Sequence of chain 48.J:
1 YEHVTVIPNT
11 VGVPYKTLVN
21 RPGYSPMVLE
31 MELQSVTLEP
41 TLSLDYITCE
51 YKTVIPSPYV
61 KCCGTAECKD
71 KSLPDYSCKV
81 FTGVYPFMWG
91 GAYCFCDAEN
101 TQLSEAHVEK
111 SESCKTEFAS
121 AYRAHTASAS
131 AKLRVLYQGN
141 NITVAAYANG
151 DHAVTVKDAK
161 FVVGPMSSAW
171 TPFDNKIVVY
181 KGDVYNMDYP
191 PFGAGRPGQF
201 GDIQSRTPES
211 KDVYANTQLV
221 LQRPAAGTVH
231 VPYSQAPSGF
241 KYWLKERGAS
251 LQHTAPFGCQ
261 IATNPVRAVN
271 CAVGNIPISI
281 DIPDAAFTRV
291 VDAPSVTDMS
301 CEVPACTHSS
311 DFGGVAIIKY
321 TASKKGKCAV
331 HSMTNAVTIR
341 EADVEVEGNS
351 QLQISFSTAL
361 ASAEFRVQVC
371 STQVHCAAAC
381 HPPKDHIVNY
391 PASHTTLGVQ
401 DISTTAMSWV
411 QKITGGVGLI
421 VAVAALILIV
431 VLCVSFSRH

Binding-site contacts:
Ligand atom C6 contacts residue LYS181 of chain 48.J at 4.2 Å.
Ligand atom C7 contacts residue THR116 of chain 48.J at 3.8 Å.
Ligand atom C7 contacts residue ASN259 of chain 48.K at 3.2 Å.
Ligand atom O5 contacts residue ASN259 of chain 48.K at 2.4 Å (h-bond).
Ligand atom C4 contacts residue ASN259 of chain 48.K at 4.2 Å.
Ligand atom C5 contacts residue ASN259 of chain 48.K at 3.7 Å.
Ligand atom O5 contacts residue LYS181 of chain 48.J at 4.4 Å.
Ligand atom C8 contacts residue ASN259 of chain 48.K at 4.4 Å.
Ligand atom C3 contacts residue ASN259 of chain 48.K at 3.8 Å.
Ligand atom C8 contacts residue THR116 of chain 48.J at 3.8 Å.
Ligand atom O3 contacts residue THR116 of chain 48.J at 4.4 Å.
Ligand atom N2 contacts residue ASN259 of chain 48.K at 2.9 Å (h-bond).
Ligand atom C3 contacts residue LYS181 of chain 48.J at 4.4 Å.
Ligand atom C4 contacts residue LYS181 of chain 48.J at 4.2 Å.
Ligand atom C1 contacts residue THR116 of chain 48.J at 4.0 Å.
Ligand atom C3 contacts residue THR116 of chain 48.J at 4.0 Å.
Ligand atom O4 contacts residue LYS181 of chain 48.J at 4.0 Å.
Ligand atom C1 contacts residue ASN259 of chain 48.K at 1.4 Å.
Ligand atom N2 contacts residue THR116 of chain 48.J at 3.0 Å (h-bond).
Ligand atom C2 contacts residue THR116 of chain 48.J at 3.8 Å.
Ligand atom O6 contacts residue LYS181 of chain 48.J at 4.3 Å.
Ligand atom C5 contacts residue LYS181 of chain 48.J at 3.5 Å.
Ligand atom C2 contacts residue ASN259 of chain 48.K at 2.5 Å.
Ligand atom O7 contacts residue ASN259 of chain 48.K at 3.0 Å (h-bond).

Sequence of chain 48.K:
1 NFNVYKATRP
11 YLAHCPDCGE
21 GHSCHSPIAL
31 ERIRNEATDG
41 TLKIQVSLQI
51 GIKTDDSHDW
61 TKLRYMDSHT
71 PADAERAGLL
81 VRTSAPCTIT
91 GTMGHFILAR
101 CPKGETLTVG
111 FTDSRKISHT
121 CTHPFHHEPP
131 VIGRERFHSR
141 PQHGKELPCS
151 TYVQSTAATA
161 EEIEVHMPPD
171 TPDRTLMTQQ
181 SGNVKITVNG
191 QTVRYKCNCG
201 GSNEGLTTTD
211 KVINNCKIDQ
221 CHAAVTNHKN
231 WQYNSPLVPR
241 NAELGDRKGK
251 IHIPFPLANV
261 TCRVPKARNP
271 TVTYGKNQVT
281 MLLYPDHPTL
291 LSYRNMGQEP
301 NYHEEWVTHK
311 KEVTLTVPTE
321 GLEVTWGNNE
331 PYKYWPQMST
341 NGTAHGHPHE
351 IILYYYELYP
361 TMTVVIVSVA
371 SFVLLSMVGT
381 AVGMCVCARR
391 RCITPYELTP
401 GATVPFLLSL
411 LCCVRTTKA

This small molecule binds to this protein.
Small molecule (SMILES): CC(=O)N[C@@H]1[C@@H](O)[C@H](O)[C@@H](CO)O[C@H]1O